Sequence of chain 1.B:
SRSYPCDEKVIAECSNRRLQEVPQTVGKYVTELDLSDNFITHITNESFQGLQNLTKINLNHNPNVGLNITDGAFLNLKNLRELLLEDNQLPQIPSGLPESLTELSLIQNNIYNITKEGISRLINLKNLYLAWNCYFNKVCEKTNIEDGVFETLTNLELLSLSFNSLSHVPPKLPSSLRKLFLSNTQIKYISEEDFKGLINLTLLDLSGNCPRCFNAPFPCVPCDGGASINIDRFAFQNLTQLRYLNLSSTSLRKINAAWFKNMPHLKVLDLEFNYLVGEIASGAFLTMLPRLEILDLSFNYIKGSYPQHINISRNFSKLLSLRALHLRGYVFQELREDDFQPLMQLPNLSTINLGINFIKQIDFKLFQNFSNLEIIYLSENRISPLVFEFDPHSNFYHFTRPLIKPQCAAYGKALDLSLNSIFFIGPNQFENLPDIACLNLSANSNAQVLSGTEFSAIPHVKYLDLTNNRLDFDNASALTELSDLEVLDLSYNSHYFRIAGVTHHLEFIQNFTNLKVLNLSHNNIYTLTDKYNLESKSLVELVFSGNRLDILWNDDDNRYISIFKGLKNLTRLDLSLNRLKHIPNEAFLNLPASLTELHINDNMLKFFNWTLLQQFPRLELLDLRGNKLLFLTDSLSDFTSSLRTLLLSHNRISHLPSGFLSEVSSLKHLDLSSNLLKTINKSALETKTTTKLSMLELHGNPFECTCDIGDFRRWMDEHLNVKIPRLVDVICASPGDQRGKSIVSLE

Binding-site contacts:
Ligand atom C8 contacts residue VAL536 of chain 1.B at 3.7 Å (hydrophobic).
Ligand atom C3 contacts residue ASN568 of chain 1.B at 3.7 Å.
Ligand atom C1 contacts residue ASP538 of chain 1.B at 3.6 Å.
Ligand atom C2 contacts residue ASP538 of chain 1.B at 3.6 Å.
Ligand atom N2 contacts residue SER540 of chain 1.B at 3.9 Å.
Ligand atom O3 contacts residue GLN456 of chain 1.B at 3.0 Å (h-bond).
Ligand atom C3 contacts residue GLN456 of chain 1.B at 3.8 Å.
Ligand atom C7 contacts residue ASP538 of chain 1.B at 3.8 Å.
Ligand atom O5 contacts residue LYS454 of chain 1.B at 4.0 Å.
Ligand atom C7 contacts residue TYR512 of chain 1.B at 4.0 Å (hydrophobic).
Ligand atom N2 contacts residue ASN568 of chain 1.B at 2.7 Å (h-bond).
Ligand atom C6 contacts residue GLU590 of chain 1.B at 3.3 Å.
Ligand atom O5 contacts residue ASN568 of chain 1.B at 2.4 Å (h-bond).
Ligand atom C7 contacts residue LYS454 of chain 1.B at 4.0 Å.
Ligand atom C8 contacts residue TYR512 of chain 1.B at 4.0 Å (hydrophobic).
Ligand atom C4 contacts residue GLN456 of chain 1.B at 3.9 Å.
Ligand atom C7 contacts residue ASN568 of chain 1.B at 3.4 Å.
Ligand atom C1 contacts residue LYS454 of chain 1.B at 3.9 Å.
Ligand atom C5 contacts residue ASN568 of chain 1.B at 3.7 Å.
Ligand atom C2 contacts residue ASN568 of chain 1.B at 2.3 Å.
Ligand atom O5 contacts residue GLN456 of chain 1.B at 3.5 Å (h-bond).
Ligand atom O4 contacts residue LYS454 of chain 1.B at 3.5 Å (salt-bridge).
Ligand atom C6 contacts residue VAL592 of chain 1.B at 3.5 Å (hydrophobic).
Ligand atom O7 contacts residue ASN568 of chain 1.B at 3.9 Å.
Ligand atom C7 contacts residue SER540 of chain 1.B at 4.0 Å.
Ligand atom O7 contacts residue TYR512 of chain 1.B at 3.1 Å (h-bond).
Ligand atom O3 contacts residue LYS454 of chain 1.B at 3.8 Å.
Ligand atom C2 contacts residue LYS454 of chain 1.B at 3.8 Å.
Ligand atom O7 contacts residue LYS454 of chain 1.B at 3.0 Å (salt-bridge).
Ligand atom C5 contacts residue GLN456 of chain 1.B at 3.9 Å.
Ligand atom O6 contacts residue GLU590 of chain 1.B at 2.8 Å (salt-bridge).
Ligand atom C1 contacts residue ASN568 of chain 1.B at 1.4 Å.
Ligand atom O7 contacts residue GLN456 of chain 1.B at 3.4 Å.
Ligand atom C6 contacts residue GLN456 of chain 1.B at 3.5 Å.
Ligand atom N2 contacts residue ASP538 of chain 1.B at 2.8 Å (salt-bridge).
Ligand atom C8 contacts residue SER540 of chain 1.B at 3.9 Å.
Ligand atom C3 contacts residue ASP538 of chain 1.B at 4.0 Å.
Ligand atom O6 contacts residue VAL566 of chain 1.B at 3.4 Å.
Ligand atom C8 contacts residue ASP538 of chain 1.B at 3.8 Å.
Ligand atom O5 contacts residue VAL592 of chain 1.B at 3.5 Å.

A protein and the small-molecule ligand that binds it are described below.
Small molecule (SMILES): CC(=O)N[C@H]1[C@H](O[C@H]2[C@H](O)[C@@H](NC(C)=O)CO[C@@H]2CO)O[C@H](CO)[C@@H](O[C@@H]2O[C@H](CO[C@H]3O[C@H](CO)[C@@H](O)[C@H](O)[C@@H]3O)[C@@H](O)[C@H](O[C@H]3O[C@H](CO)[C@@H](O)[C@H](O)[C@@H]3O)[C@@H]2O)[C@@H]1O